A small-molecule ligand and the protein it binds are described below.
Small molecule (SMILES): CCOP(=O)(O)O

Binding-site contacts:
Ligand atom C11 contacts residue TRP231 of chain 1.A at 3.4 Å (hydrophobic).
Ligand atom C12 contacts residue TRP231 of chain 1.A at 3.5 Å (hydrophobic).
Ligand atom O1 contacts residue GLY116 of chain 1.A at 2.9 Å (h-bond).
Ligand atom C11 contacts residue PHE398 of chain 1.A at 4.2 Å (hydrophobic).
Ligand atom O2 contacts residue PHE398 of chain 1.A at 3.9 Å.
Ligand atom C11 contacts residue ALA199 of chain 1.A at 4.5 Å (hydrophobic).
Ligand atom P contacts residue HIS438 of chain 1.A at 3.6 Å.
Ligand atom P contacts residue GLY116 of chain 1.A at 4.1 Å.
Ligand atom O1 contacts residue ALA199 of chain 1.A at 2.9 Å (h-bond).
Ligand atom O4 contacts residue SER198 of chain 1.A at 2.5 Å (h-bond).
Ligand atom C11 contacts residue SER198 of chain 1.A at 3.3 Å.
Ligand atom O1 contacts residue SER198 of chain 1.A at 2.5 Å (h-bond).
Ligand atom O4 contacts residue HIS438 of chain 1.A at 2.7 Å (h-bond).
Ligand atom O2 contacts residue SER198 of chain 1.A at 2.5 Å (h-bond).
Ligand atom O2 contacts residue GLY117 of chain 1.A at 4.1 Å.
Ligand atom O2 contacts residue HIS438 of chain 1.A at 4.1 Å.
Ligand atom C11 contacts residue GLY117 of chain 1.A at 4.0 Å.
Ligand atom P contacts residue ALA199 of chain 1.A at 3.6 Å.
Ligand atom P contacts residue GLY117 of chain 1.A at 3.8 Å.
Ligand atom C12 contacts residue GLY117 of chain 1.A at 4.0 Å.
Ligand atom C12 contacts residue VAL288 of chain 1.A at 4.0 Å (hydrophobic).
Ligand atom O4 contacts residue GLY116 of chain 1.A at 4.4 Å.
Ligand atom P contacts residue SER198 of chain 1.A at 1.6 Å.
Ligand atom O1 contacts residue GLY115 of chain 1.A at 3.8 Å.
Ligand atom O1 contacts residue GLY117 of chain 1.A at 2.7 Å (h-bond).
Ligand atom O2 contacts residue ALA199 of chain 1.A at 4.5 Å.
Ligand atom C12 contacts residue LEU286 of chain 1.A at 3.8 Å (hydrophobic).

Sequence of chain 1.A:
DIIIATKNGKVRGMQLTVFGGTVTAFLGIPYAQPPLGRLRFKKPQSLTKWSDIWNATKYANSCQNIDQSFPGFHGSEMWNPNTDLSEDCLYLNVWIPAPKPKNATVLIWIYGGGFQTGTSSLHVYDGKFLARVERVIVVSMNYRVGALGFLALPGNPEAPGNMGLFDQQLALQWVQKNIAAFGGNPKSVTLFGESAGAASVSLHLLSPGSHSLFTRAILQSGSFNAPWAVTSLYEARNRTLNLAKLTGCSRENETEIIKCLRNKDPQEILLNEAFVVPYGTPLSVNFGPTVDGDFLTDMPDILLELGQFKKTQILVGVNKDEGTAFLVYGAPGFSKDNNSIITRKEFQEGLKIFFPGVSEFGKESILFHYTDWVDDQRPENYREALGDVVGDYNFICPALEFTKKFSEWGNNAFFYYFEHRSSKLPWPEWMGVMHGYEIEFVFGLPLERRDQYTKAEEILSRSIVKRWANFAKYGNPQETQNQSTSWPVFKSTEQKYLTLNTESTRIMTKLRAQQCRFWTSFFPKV